Sequence of chain 1.D:
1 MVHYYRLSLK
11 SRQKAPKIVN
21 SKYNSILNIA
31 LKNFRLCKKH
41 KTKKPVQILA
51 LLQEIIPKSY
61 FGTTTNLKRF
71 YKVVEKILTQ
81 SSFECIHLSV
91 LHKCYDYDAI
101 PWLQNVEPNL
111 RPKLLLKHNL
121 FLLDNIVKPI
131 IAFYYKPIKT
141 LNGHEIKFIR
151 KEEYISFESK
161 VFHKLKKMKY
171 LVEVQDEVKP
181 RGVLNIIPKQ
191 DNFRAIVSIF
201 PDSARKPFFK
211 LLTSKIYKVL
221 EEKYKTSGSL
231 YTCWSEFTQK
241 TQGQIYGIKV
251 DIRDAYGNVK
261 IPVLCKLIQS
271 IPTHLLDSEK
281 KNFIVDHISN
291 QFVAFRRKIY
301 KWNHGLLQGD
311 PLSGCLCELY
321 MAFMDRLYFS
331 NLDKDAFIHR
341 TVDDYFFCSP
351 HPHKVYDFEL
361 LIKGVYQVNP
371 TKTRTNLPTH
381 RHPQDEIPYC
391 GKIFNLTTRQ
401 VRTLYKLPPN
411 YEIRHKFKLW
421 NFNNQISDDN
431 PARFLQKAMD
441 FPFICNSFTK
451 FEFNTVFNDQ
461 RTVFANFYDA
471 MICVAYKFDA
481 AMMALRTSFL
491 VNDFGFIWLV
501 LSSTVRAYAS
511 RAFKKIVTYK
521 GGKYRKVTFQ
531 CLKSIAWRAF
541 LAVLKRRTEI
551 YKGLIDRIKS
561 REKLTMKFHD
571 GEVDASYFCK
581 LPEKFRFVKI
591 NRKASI

A small-molecule ligand and the protein it binds are described below.
Small molecule (SMILES): Cc1cn([C@H]2C[C@H](O[P](=O)(O)OC[C@H]3O[C@@H](n4cc(C)c(=O)[nH]c4=O)C[C@@H]3O[P](=O)(O)OC[C@H]3O[C@@H](n4ccc(N)nc4=O)C[C@@H]3O[P](=O)(O)OC[C@H]3O[C@@H](n4cc(C)c(=O)[nH]c4=O)C[C@@H]3O[P](=O)(O)OC[C@H]3O[C@@H](n4cc(C)c(=O)[nH]c4=O)C[C@@H]3O[P](=O)(O)OC[C@H]3O[C@@H](n4cc(C)c(=O)[nH]c4=O)C[C@@H]3O[P](=O)(O)OC[C@H]3O[C@@H](n4cnc5c(=O)nc(N)[nH]c54)C[C@@H]3O)[C@@H](CO)O2)c(=O)[nH]c1=O

Binding-site contacts:
Ligand atom O2 contacts residue ILE155 of chain 1.D at 4.0 Å.
Ligand atom O5' contacts residue ARG297 of chain 1.D at 4.3 Å.
Ligand atom C5 contacts residue GLU152 of chain 1.D at 4.4 Å.
Ligand atom C7 contacts residue GLU152 of chain 1.D at 3.5 Å.
Ligand atom O4 contacts residue ILE155 of chain 1.D at 4.3 Å.
Ligand atom O4 contacts residue LYS151 of chain 1.D at 4.4 Å.
Ligand atom C4' contacts residue ARG297 of chain 1.D at 4.1 Å.
Ligand atom N1 contacts residue ILE155 of chain 1.D at 4.5 Å.
Ligand atom N3 contacts residue ILE155 of chain 1.D at 3.5 Å.
Ligand atom C5' contacts residue ARG297 of chain 1.D at 4.3 Å.
Ligand atom C4 contacts residue ILE155 of chain 1.D at 4.0 Å (hydrophobic).
Ligand atom C2 contacts residue ILE155 of chain 1.D at 3.8 Å (hydrophobic).
Ligand atom O5' contacts residue GLU152 of chain 1.D at 4.1 Å.